Binding-site contacts:
Ligand atom N contacts residue VAL1 of chain 1.B at 1.3 Å.
Ligand atom CG contacts residue VAL1 of chain 1.B at 3.4 Å (hydrophobic).
Ligand atom CG contacts residue LEU434 of chain 1.A at 4.2 Å (hydrophobic).
Ligand atom CG contacts residue ASN343 of chain 1.A at 4.1 Å.
Ligand atom CB contacts residue VAL1 of chain 1.B at 3.5 Å (hydrophobic).
Ligand atom CA contacts residue ARG435 of chain 1.A at 4.2 Å.
Ligand atom CD contacts residue VAL1 of chain 1.B at 4.4 Å (hydrophobic).
Ligand atom NZ contacts residue ASN343 of chain 1.A at 3.1 Å (h-bond).
Ligand atom N contacts residue ASN344 of chain 1.A at 3.2 Å (h-bond).
Ligand atom NZ contacts residue ASN344 of chain 1.A at 4.4 Å.
Ligand atom CD contacts residue PHE362 of chain 1.A at 3.4 Å (hydrophobic).
Ligand atom CE contacts residue ASN343 of chain 1.A at 3.6 Å.
Ligand atom C contacts residue ASN344 of chain 1.A at 3.8 Å.
Ligand atom O contacts residue VAL1 of chain 1.B at 3.9 Å.
Ligand atom O contacts residue ASN344 of chain 1.A at 3.0 Å (h-bond).
Ligand atom O contacts residue HIS463 of chain 1.A at 3.9 Å.
Ligand atom CG contacts residue PHE362 of chain 1.A at 4.0 Å (hydrophobic).
Ligand atom C contacts residue HIS463 of chain 1.A at 3.7 Å.
Ligand atom CD contacts residue ASN344 of chain 1.A at 3.5 Å.
Ligand atom CB contacts residue ASN344 of chain 1.A at 4.2 Å.
Ligand atom CD contacts residue ASN343 of chain 1.A at 2.9 Å.
Ligand atom CE contacts residue ASN344 of chain 1.A at 4.2 Å.
Ligand atom N contacts residue HIS463 of chain 1.A at 3.9 Å.
Ligand atom C contacts residue VAL1 of chain 1.B at 3.6 Å (hydrophobic).
Ligand atom CA contacts residue ASN344 of chain 1.A at 4.1 Å.
Ligand atom NZ contacts residue PHE362 of chain 1.A at 4.2 Å.
Ligand atom CG contacts residue ASN344 of chain 1.A at 3.3 Å.
Ligand atom CA contacts residue VAL1 of chain 1.B at 2.5 Å (hydrophobic).
Ligand atom CE contacts residue PHE362 of chain 1.A at 4.0 Å (hydrophobic).
Ligand atom CA contacts residue HIS463 of chain 1.A at 4.0 Å.
Ligand atom OXT contacts residue HIS463 of chain 1.A at 3.6 Å (h-bond).

The protein below binds the small molecule below.
Small molecule (SMILES): N[C@@H](CCCC[NH3+])C(=O)O

Sequence of chain 1.A:
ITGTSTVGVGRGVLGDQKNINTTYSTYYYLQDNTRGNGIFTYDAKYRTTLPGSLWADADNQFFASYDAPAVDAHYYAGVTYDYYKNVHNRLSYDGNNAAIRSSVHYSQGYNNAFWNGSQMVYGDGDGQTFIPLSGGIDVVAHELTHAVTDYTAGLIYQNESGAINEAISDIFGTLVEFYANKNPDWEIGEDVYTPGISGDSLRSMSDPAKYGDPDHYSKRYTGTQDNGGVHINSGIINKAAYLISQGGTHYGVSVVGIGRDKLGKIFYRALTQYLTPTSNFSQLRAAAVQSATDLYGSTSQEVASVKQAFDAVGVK